Binding-site contacts:
Ligand atom O6 contacts residue TYR649 of chain 1.C at 4.1 Å.
Ligand atom C5 contacts residue ASN651 of chain 1.C at 3.7 Å.
Ligand atom C2 contacts residue ASN651 of chain 1.C at 2.6 Å.
Ligand atom N2 contacts residue ASN651 of chain 1.C at 3.0 Å (h-bond).
Ligand atom C1 contacts residue ASN651 of chain 1.C at 1.5 Å.
Ligand atom C7 contacts residue ASN651 of chain 1.C at 4.0 Å.
Ligand atom C4 contacts residue ASN651 of chain 1.C at 4.3 Å.
Ligand atom C6 contacts residue TYR649 of chain 1.C at 4.1 Å (hydrophobic).
Ligand atom C3 contacts residue ASN651 of chain 1.C at 3.9 Å.
Ligand atom O5 contacts residue ASN651 of chain 1.C at 2.4 Å (h-bond).

A small-molecule ligand and the protein it binds are described below.
Small molecule (SMILES): CC(=O)N[C@@H]1[C@@H](O)[C@H](O)[C@@H](CO)O[C@H]1O

Sequence of chain 1.C:
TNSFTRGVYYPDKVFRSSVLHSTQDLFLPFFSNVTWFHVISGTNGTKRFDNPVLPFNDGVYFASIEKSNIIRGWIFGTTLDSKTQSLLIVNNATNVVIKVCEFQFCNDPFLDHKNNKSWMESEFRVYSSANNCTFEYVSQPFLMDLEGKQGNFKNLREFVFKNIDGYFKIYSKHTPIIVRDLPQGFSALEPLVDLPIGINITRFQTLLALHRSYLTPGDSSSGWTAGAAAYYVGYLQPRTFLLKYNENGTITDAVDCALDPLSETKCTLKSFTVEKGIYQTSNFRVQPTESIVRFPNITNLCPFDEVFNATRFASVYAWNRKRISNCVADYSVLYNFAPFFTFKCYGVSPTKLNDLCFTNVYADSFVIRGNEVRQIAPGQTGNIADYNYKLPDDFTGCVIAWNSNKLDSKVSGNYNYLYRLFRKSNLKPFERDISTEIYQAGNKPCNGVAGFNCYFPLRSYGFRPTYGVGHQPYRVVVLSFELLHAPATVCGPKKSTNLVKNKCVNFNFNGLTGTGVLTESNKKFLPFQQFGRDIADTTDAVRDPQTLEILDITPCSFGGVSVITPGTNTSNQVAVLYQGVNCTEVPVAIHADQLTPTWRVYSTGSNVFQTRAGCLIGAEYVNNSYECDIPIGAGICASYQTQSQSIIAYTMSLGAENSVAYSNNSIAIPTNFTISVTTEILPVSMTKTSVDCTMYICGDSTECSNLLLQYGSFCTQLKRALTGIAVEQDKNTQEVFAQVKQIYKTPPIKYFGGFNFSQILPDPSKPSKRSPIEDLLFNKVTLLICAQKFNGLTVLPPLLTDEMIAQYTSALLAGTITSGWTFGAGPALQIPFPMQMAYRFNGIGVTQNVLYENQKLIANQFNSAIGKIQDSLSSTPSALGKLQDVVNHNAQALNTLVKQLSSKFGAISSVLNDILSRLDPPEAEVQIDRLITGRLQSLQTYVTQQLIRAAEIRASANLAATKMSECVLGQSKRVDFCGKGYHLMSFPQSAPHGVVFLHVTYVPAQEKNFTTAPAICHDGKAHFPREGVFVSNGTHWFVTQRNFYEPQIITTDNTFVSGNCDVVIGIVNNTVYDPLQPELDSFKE